Sequence of chain 1.F:
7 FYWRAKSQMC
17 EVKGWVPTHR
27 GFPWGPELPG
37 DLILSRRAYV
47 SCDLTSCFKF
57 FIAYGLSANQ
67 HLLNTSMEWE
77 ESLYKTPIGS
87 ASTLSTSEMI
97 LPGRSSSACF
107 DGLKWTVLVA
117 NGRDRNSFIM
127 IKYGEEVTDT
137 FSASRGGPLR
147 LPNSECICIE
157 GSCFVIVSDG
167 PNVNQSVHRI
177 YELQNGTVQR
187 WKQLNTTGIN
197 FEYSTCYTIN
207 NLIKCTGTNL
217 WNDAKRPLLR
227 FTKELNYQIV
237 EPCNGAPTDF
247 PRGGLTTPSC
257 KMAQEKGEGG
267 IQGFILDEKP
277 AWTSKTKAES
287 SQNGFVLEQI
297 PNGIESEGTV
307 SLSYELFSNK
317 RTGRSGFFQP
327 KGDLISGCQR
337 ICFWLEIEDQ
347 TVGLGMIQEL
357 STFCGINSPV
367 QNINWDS

Sequence of chain 4.F:
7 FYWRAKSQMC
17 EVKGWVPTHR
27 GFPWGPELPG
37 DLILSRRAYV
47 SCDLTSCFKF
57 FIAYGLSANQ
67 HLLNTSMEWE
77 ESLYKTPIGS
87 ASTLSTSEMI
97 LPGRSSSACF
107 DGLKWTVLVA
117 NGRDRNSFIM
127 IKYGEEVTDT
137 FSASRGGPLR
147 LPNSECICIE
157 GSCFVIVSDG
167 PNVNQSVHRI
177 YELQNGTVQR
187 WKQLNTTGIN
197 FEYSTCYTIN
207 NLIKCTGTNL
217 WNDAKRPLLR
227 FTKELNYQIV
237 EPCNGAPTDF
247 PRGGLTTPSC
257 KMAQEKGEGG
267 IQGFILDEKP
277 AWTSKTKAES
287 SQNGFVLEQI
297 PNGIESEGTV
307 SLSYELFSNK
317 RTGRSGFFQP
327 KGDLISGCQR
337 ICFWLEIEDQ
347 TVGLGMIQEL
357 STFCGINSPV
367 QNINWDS

This protein binds this small molecule.
Small molecule (SMILES): CC(=O)N[C@@H]1[C@@H](O)[C@H](O)[C@@H](CO)O[C@H]1O

Binding-site contacts:
Ligand atom O5 contacts residue TYR8 of chain 1.F at 3.8 Å.
Ligand atom O7 contacts residue ASN181 of chain 1.F at 3.8 Å.
Ligand atom N2 contacts residue ASN181 of chain 1.F at 2.8 Å (h-bond).
Ligand atom C2 contacts residue ASN181 of chain 1.F at 2.4 Å.
Ligand atom O5 contacts residue ASN181 of chain 1.F at 2.4 Å (h-bond).
Ligand atom C7 contacts residue ASN181 of chain 1.F at 3.5 Å.
Ligand atom C3 contacts residue ASN181 of chain 1.F at 3.8 Å.
Ligand atom C4 contacts residue TYR8 of chain 1.F at 4.5 Å (hydrophobic).
Ligand atom C5 contacts residue ASN181 of chain 1.F at 3.6 Å.
Ligand atom C1 contacts residue ASN181 of chain 1.F at 1.4 Å.
Ligand atom C4 contacts residue ASN181 of chain 1.F at 4.2 Å.
Ligand atom C7 contacts residue GLN180 of chain 1.F at 4.2 Å.
Ligand atom O5 contacts residue ILE331 of chain 4.F at 4.2 Å.
Ligand atom C8 contacts residue GLN185 of chain 1.F at 4.1 Å.
Ligand atom C8 contacts residue GLN180 of chain 1.F at 3.0 Å.
Ligand atom C5 contacts residue TYR8 of chain 1.F at 3.3 Å (hydrophobic).
Ligand atom C1 contacts residue TYR8 of chain 1.F at 4.0 Å (hydrophobic).
Ligand atom N2 contacts residue GLN180 of chain 1.F at 4.5 Å.
Ligand atom C6 contacts residue TYR8 of chain 1.F at 3.7 Å (hydrophobic).